Binding-site contacts:
Ligand atom N09 contacts residue PRO52 of chain 1.C at 4.1 Å.
Ligand atom C13 contacts residue PRO52 of chain 1.C at 3.7 Å (hydrophobic).
Ligand atom C02 contacts residue PHE78 of chain 1.C at 3.6 Å (hydrophobic).
Ligand atom O16 contacts residue TRP80 of chain 1.C at 4.0 Å.
Ligand atom C06 contacts residue TRP80 of chain 1.C at 4.0 Å (hydrophobic).
Ligand atom O16 contacts residue PHE57 of chain 1.C at 3.8 Å.
Ligand atom O05 contacts residue TRP86 of chain 1.C at 3.8 Å.
Ligand atom O16 contacts residue ASN51 of chain 1.C at 3.4 Å.
Ligand atom N03 contacts residue PHE78 of chain 1.C at 2.8 Å (h-bond).
Ligand atom C06 contacts residue TRP100 of chain 1.C at 3.5 Å (hydrophobic).
Ligand atom O05 contacts residue TRP80 of chain 1.C at 3.1 Å (h-bond).
Ligand atom C04 contacts residue TRP86 of chain 1.C at 3.9 Å (hydrophobic).
Ligand atom C02 contacts residue TRP80 of chain 1.C at 3.4 Å (hydrophobic).
Ligand atom C12 contacts residue PRO52 of chain 1.C at 4.2 Å (hydrophobic).
Ligand atom O18 contacts residue TRP86 of chain 1.C at 3.3 Å.
Ligand atom N03 contacts residue TRP80 of chain 1.C at 3.4 Å.
Ligand atom C07 contacts residue TRP86 of chain 1.C at 3.7 Å (hydrophobic).
Ligand atom O05 contacts residue TYR102 of chain 1.C at 2.8 Å (h-bond).
Ligand atom O18 contacts residue PHE78 of chain 1.C at 3.9 Å.
Ligand atom C06 contacts residue TRP86 of chain 1.C at 3.8 Å (hydrophobic).
Ligand atom C08 contacts residue TRP100 of chain 1.C at 3.8 Å (hydrophobic).
Ligand atom O01 contacts residue PRO52 of chain 1.C at 3.5 Å.
Ligand atom O01 contacts residue ASN51 of chain 1.C at 4.0 Å.
Ligand atom C04 contacts residue SER79 of chain 1.C at 4.0 Å.
Ligand atom O16 contacts residue TRP100 of chain 1.C at 3.8 Å.
Ligand atom C04 contacts residue TYR102 of chain 1.C at 3.5 Å (hydrophobic).
Ligand atom O05 contacts residue SER79 of chain 1.C at 3.4 Å.
Ligand atom C04 contacts residue TRP80 of chain 1.C at 3.5 Å (hydrophobic).
Ligand atom O01 contacts residue TRP80 of chain 1.C at 3.5 Å.
Ligand atom C14 contacts residue PRO52 of chain 1.C at 3.9 Å (hydrophobic).
Ligand atom C06 contacts residue TYR102 of chain 1.C at 3.5 Å (hydrophobic).
Ligand atom C08 contacts residue TRP80 of chain 1.C at 3.8 Å (hydrophobic).
Ligand atom C04 contacts residue PHE78 of chain 1.C at 3.6 Å (hydrophobic).
Ligand atom O18 contacts residue GLU77 of chain 1.C at 4.1 Å.
Ligand atom O01 contacts residue PHE78 of chain 1.C at 3.5 Å.
Ligand atom C3 contacts residue PRO52 of chain 1.C at 4.0 Å (hydrophobic).
Ligand atom C07 contacts residue TRP100 of chain 1.C at 3.4 Å (hydrophobic).
Ligand atom C4 contacts residue ASN51 of chain 1.C at 4.0 Å.
Ligand atom O05 contacts residue PHE78 of chain 1.C at 3.6 Å.
Ligand atom C4 contacts residue PRO52 of chain 1.C at 3.8 Å (hydrophobic).

This protein binds this small molecule.
Small molecule (SMILES): O=C1CC[C@H](N2C(=O)c3ccccc3C2=O)C(=O)N1

Sequence of chain 1.C:
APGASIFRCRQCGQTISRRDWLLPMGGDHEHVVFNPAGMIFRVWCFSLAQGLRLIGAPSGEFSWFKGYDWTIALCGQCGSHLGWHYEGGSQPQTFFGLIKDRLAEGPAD